Binding-site contacts:
Ligand atom O5 contacts residue MET151 of chain 19.C at 3.8 Å.
Ligand atom C7 contacts residue ASN154 of chain 19.C at 3.4 Å.
Ligand atom C8 contacts residue ASP94 of chain 19.H at 3.5 Å.
Ligand atom C8 contacts residue GLY150 of chain 19.C at 3.8 Å.
Ligand atom C2 contacts residue SER95 of chain 19.H at 3.4 Å.
Ligand atom C1 contacts residue ASN154 of chain 19.C at 3.1 Å.
Ligand atom O3 contacts residue SER95 of chain 19.H at 3.2 Å (h-bond).
Ligand atom C1 contacts residue SER95 of chain 19.H at 3.6 Å.
Ligand atom C7 contacts residue SER95 of chain 19.H at 3.5 Å.
Ligand atom C7 contacts residue GLY150 of chain 19.C at 3.7 Å.
Ligand atom C3 contacts residue SER95 of chain 19.H at 3.2 Å.
Ligand atom C8 contacts residue ASN154 of chain 19.C at 4.2 Å.
Ligand atom C7 contacts residue MET151 of chain 19.C at 4.3 Å (hydrophobic).
Ligand atom C2 contacts residue ASN154 of chain 19.C at 4.0 Å.
Ligand atom C1 contacts residue MET151 of chain 19.C at 3.6 Å (hydrophobic).
Ligand atom C8 contacts residue SER95 of chain 19.H at 3.5 Å.
Ligand atom O7 contacts residue MET151 of chain 19.C at 3.3 Å.
Ligand atom N2 contacts residue ASN154 of chain 19.C at 3.9 Å.
Ligand atom O7 contacts residue HIS148 of chain 19.C at 4.0 Å.
Ligand atom O4 contacts residue LEU96 of chain 19.H at 3.2 Å.
Ligand atom C2 contacts residue MET151 of chain 19.C at 4.1 Å (hydrophobic).
Ligand atom O7 contacts residue GLY150 of chain 19.C at 2.8 Å (h-bond).
Ligand atom C1 contacts residue LEU96 of chain 19.H at 3.9 Å (hydrophobic).
Ligand atom N2 contacts residue SER95 of chain 19.H at 2.6 Å (h-bond).
Ligand atom O5 contacts residue LEU96 of chain 19.H at 4.5 Å.
Ligand atom C3 contacts residue LEU96 of chain 19.H at 4.2 Å (hydrophobic).
Ligand atom C2 contacts residue LEU96 of chain 19.H at 3.6 Å (hydrophobic).
Ligand atom O5 contacts residue ASN154 of chain 19.C at 4.0 Å.
Ligand atom N2 contacts residue LEU96 of chain 19.H at 3.6 Å.
Ligand atom O7 contacts residue ASN154 of chain 19.C at 2.9 Å (h-bond).
Ligand atom O3 contacts residue LEU96 of chain 19.H at 4.1 Å.
Ligand atom C4 contacts residue LEU96 of chain 19.H at 4.3 Å (hydrophobic).

The protein below binds the small molecule below.
Small molecule (SMILES): CC(=O)N[C@H]1[C@H](O[C@H]2[C@H](O)[C@@H](NC(C)=O)CO[C@@H]2CO)O[C@H](CO)[C@@H](O)[C@@H]1O

Sequence of chain 19.C:
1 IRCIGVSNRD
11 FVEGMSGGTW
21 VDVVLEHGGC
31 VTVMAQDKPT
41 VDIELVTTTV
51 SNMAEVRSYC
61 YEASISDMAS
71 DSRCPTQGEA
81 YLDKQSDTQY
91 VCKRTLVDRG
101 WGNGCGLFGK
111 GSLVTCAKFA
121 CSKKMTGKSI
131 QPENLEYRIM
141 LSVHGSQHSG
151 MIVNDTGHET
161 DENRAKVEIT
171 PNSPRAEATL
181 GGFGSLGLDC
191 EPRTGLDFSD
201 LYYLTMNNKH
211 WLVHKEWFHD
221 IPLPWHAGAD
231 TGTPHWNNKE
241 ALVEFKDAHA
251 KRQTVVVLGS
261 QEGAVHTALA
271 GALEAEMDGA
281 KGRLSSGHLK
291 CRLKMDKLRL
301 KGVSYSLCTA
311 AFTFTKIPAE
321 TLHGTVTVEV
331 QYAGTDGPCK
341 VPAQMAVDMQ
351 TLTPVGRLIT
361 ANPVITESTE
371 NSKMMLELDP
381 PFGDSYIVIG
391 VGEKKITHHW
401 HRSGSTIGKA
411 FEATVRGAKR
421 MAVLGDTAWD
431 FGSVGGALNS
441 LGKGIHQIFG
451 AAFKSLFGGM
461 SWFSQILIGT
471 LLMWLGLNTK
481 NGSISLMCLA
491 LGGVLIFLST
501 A

Sequence of chain 19.H:
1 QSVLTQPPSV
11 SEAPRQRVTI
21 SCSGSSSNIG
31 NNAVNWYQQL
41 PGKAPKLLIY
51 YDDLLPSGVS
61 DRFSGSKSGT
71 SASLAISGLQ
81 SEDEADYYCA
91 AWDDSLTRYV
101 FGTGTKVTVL